Binding-site contacts:
Ligand atom C7 contacts residue ASN788 of chain 1.B at 3.3 Å.
Ligand atom C1 contacts residue PHE789 of chain 1.B at 4.1 Å (hydrophobic).
Ligand atom N2 contacts residue ASN788 of chain 1.B at 3.0 Å (h-bond).
Ligand atom C8 contacts residue ASN788 of chain 1.B at 3.8 Å.
Ligand atom O7 contacts residue ASN788 of chain 1.B at 3.4 Å (h-bond).
Ligand atom C3 contacts residue ASN788 of chain 1.B at 3.8 Å.
Ligand atom C5 contacts residue ASN788 of chain 1.B at 3.7 Å.
Ligand atom C1 contacts residue ASN788 of chain 1.B at 1.4 Å.
Ligand atom O5 contacts residue PHE789 of chain 1.B at 4.0 Å.
Ligand atom O5 contacts residue ASN788 of chain 1.B at 2.4 Å (h-bond).
Ligand atom C2 contacts residue ASN788 of chain 1.B at 2.5 Å.
Ligand atom C4 contacts residue ASN788 of chain 1.B at 4.2 Å.

A protein and the small-molecule ligand that binds it are described below.
Small molecule (SMILES): CC(=O)N[C@@H]1[C@@H](O)[C@H](O)[C@@H](CO)O[C@H]1O

Sequence of chain 1.B:
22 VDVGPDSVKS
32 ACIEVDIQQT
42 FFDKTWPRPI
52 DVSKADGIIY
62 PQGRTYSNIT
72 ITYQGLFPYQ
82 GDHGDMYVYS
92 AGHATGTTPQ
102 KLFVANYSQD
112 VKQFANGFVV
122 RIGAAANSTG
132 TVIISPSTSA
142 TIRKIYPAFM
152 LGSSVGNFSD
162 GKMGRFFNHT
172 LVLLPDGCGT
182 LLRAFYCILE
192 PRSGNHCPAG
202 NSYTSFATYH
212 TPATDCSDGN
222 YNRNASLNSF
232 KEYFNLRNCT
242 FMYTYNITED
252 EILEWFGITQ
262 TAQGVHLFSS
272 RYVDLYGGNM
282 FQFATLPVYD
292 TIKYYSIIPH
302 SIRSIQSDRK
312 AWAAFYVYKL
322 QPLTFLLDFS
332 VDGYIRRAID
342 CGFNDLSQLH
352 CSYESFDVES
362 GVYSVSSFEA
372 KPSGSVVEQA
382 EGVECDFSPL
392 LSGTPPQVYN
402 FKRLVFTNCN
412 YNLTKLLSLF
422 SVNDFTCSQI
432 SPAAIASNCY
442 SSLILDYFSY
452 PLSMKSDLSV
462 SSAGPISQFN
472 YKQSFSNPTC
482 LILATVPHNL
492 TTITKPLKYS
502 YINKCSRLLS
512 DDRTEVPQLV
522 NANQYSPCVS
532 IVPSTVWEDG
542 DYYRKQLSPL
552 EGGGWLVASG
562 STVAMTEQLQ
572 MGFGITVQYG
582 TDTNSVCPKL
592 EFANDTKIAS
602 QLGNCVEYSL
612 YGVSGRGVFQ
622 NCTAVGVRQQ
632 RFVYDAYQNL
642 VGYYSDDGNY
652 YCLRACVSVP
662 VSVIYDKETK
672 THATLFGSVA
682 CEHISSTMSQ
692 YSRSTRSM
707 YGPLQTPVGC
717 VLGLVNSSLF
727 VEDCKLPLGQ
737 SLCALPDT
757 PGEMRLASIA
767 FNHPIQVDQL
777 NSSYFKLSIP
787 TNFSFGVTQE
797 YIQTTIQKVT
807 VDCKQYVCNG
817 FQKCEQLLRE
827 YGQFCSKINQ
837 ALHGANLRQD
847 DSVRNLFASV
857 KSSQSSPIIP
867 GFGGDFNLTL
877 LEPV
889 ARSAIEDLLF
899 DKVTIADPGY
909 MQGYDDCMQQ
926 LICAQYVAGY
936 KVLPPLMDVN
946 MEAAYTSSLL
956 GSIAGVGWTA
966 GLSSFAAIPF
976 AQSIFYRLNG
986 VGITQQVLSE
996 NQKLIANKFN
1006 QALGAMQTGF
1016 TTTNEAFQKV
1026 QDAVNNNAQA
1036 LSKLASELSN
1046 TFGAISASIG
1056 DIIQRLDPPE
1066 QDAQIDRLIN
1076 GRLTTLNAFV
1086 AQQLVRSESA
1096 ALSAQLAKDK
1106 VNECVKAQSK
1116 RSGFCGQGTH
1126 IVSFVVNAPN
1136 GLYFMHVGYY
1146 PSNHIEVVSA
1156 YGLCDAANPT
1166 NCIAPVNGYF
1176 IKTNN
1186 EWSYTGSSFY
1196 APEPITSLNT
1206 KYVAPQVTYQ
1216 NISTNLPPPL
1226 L